A protein and the small-molecule ligand that binds it are described below.
Small molecule (SMILES): N[C@@H](CC(=O)O)C(=O)O

Sequence of chain 1.B:
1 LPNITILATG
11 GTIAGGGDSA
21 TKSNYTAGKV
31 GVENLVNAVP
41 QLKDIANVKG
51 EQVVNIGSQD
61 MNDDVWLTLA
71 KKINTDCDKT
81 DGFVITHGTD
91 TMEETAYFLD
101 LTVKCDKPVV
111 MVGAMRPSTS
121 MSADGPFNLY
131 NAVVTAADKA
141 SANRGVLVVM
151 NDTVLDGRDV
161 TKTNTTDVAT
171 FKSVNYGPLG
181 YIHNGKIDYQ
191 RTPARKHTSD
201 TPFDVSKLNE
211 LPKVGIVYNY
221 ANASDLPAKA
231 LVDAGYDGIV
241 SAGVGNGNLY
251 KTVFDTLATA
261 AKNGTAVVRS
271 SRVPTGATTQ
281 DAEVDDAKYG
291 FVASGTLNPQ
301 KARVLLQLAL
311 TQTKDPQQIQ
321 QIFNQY

Binding-site contacts:
Ligand atom N contacts residue ASP90 of chain 1.B at 2.8 Å (salt-bridge).
Ligand atom OD1 contacts residue THR89 of chain 1.B at 2.4 Å (h-bond).
Ligand atom O contacts residue THR89 of chain 1.B at 3.3 Å (h-bond).
Ligand atom N contacts residue ASN248 of chain 1.D at 3.5 Å (h-bond).
Ligand atom OXT contacts residue SER58 of chain 1.B at 2.7 Å (h-bond).
Ligand atom OD2 contacts residue THR89 of chain 1.B at 2.9 Å (h-bond).
Ligand atom O contacts residue SER58 of chain 1.B at 2.4 Å (h-bond).
Ligand atom O contacts residue GLN59 of chain 1.B at 3.9 Å.
Ligand atom N contacts residue GLU283 of chain 1.D at 2.7 Å (salt-bridge).
Ligand atom OXT contacts residue GLY57 of chain 1.B at 3.2 Å.
Ligand atom CA contacts residue ASP90 of chain 1.B at 3.7 Å.
Ligand atom OD1 contacts residue THR12 of chain 1.B at 3.1 Å (h-bond).
Ligand atom O contacts residue ASP90 of chain 1.B at 3.1 Å (salt-bridge).
Ligand atom OD2 contacts residue GLY88 of chain 1.B at 3.0 Å.
Ligand atom CB contacts residue TYR25 of chain 1.B at 3.7 Å (hydrophobic).
Ligand atom CA contacts residue GLN59 of chain 1.B at 3.7 Å.
Ligand atom CG contacts residue THR89 of chain 1.B at 3.0 Å.
Ligand atom CA contacts residue GLU283 of chain 1.D at 3.4 Å.
Ligand atom CG contacts residue THR12 of chain 1.B at 2.9 Å.
Ligand atom OD2 contacts residue ALA114 of chain 1.B at 4.0 Å.
Ligand atom OD2 contacts residue GLY11 of chain 1.B at 3.7 Å.
Ligand atom CG contacts residue ALA114 of chain 1.B at 3.9 Å (hydrophobic).
Ligand atom OXT contacts residue GLN59 of chain 1.B at 3.8 Å.
Ligand atom N contacts residue GLN59 of chain 1.B at 2.7 Å (h-bond).
Ligand atom OXT contacts residue GLY11 of chain 1.B at 3.1 Å.
Ligand atom OXT contacts residue ALA27 of chain 1.B at 3.6 Å.
Ligand atom CB contacts residue GLU283 of chain 1.D at 3.8 Å.
Ligand atom CB contacts residue ASP90 of chain 1.B at 3.4 Å.
Ligand atom CA contacts residue ALA27 of chain 1.B at 3.9 Å (hydrophobic).
Ligand atom C contacts residue THR89 of chain 1.B at 3.9 Å.
Ligand atom OD2 contacts residue THR12 of chain 1.B at 2.8 Å (h-bond).
Ligand atom C contacts residue GLY88 of chain 1.B at 3.3 Å.
Ligand atom OXT contacts residue GLY88 of chain 1.B at 3.1 Å.
Ligand atom CB contacts residue THR12 of chain 1.B at 3.3 Å.
Ligand atom CB contacts residue THR89 of chain 1.B at 3.6 Å.
Ligand atom C contacts residue GLN59 of chain 1.B at 3.5 Å.
Ligand atom O contacts residue GLY88 of chain 1.B at 3.2 Å.
Ligand atom CA contacts residue THR12 of chain 1.B at 3.6 Å.
Ligand atom C contacts residue SER58 of chain 1.B at 3.3 Å.
Ligand atom OD1 contacts residue ALA114 of chain 1.B at 3.0 Å (h-bond).

Sequence of chain 1.D:
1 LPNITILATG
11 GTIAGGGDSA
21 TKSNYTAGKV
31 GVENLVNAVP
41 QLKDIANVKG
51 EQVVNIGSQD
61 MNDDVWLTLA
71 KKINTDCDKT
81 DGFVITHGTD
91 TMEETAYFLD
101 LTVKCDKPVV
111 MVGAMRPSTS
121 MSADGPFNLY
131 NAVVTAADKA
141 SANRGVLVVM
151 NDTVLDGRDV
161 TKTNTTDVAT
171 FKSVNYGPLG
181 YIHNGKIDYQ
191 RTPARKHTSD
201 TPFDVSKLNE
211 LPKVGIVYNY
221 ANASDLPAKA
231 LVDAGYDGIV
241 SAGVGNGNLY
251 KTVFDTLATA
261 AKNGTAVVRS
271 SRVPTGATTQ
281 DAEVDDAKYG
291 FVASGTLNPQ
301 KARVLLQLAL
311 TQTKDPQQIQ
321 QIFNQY